The protein below binds the small molecule below.
Small molecule (SMILES): CC(=O)N[C@@H]1[C@@H](O)[C@H](O)[C@@H](CO)O[C@H]1O

Sequence of chain 1.B:
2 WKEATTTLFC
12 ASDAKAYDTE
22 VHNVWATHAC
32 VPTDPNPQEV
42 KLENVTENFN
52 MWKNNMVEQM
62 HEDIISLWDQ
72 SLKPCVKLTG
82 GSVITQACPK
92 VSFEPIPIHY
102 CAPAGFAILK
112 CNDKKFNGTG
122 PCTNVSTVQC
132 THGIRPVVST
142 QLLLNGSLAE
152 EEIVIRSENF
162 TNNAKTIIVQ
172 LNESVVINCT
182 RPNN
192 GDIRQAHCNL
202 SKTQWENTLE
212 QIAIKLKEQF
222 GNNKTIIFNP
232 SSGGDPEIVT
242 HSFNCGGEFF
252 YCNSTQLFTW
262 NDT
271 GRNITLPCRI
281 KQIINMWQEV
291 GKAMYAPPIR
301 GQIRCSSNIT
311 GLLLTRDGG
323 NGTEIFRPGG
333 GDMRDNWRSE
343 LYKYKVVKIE

Binding-site contacts:
Ligand atom C5 contacts residue ASN173 of chain 1.B at 3.7 Å.
Ligand atom O6 contacts residue GLN212 of chain 1.B at 2.9 Å (h-bond).
Ligand atom C7 contacts residue ASN173 of chain 1.B at 3.1 Å.
Ligand atom C3 contacts residue GLU174 of chain 1.B at 3.6 Å.
Ligand atom C2 contacts residue GLU152 of chain 1.B at 3.4 Å.
Ligand atom O4 contacts residue GLU174 of chain 1.B at 4.1 Å.
Ligand atom C4 contacts residue ASN173 of chain 1.B at 4.1 Å.
Ligand atom C8 contacts residue ASN173 of chain 1.B at 4.2 Å.
Ligand atom C5 contacts residue GLU174 of chain 1.B at 4.0 Å.
Ligand atom C7 contacts residue GLU174 of chain 1.B at 4.2 Å.
Ligand atom C1 contacts residue GLU174 of chain 1.B at 3.6 Å.
Ligand atom C7 contacts residue GLU152 of chain 1.B at 3.8 Å.
Ligand atom O5 contacts residue GLU152 of chain 1.B at 4.5 Å.
Ligand atom O5 contacts residue GLU174 of chain 1.B at 4.2 Å.
Ligand atom C8 contacts residue GLU152 of chain 1.B at 4.2 Å.
Ligand atom O7 contacts residue ASN173 of chain 1.B at 3.4 Å (h-bond).
Ligand atom O7 contacts residue GLU174 of chain 1.B at 3.2 Å (salt-bridge).
Ligand atom C2 contacts residue ASN173 of chain 1.B at 2.1 Å.
Ligand atom C3 contacts residue ASN173 of chain 1.B at 3.5 Å.
Ligand atom C1 contacts residue ASN173 of chain 1.B at 1.4 Å.
Ligand atom C2 contacts residue GLU174 of chain 1.B at 4.1 Å.
Ligand atom N2 contacts residue GLU152 of chain 1.B at 2.9 Å (salt-bridge).
Ligand atom C6 contacts residue GLN212 of chain 1.B at 3.9 Å.
Ligand atom C4 contacts residue GLU174 of chain 1.B at 4.1 Å.
Ligand atom C8 contacts residue GLU151 of chain 1.B at 3.9 Å.
Ligand atom C1 contacts residue GLU152 of chain 1.B at 3.8 Å.
Ligand atom N2 contacts residue ASN173 of chain 1.B at 2.4 Å (h-bond).
Ligand atom O5 contacts residue ASN173 of chain 1.B at 2.4 Å (h-bond).